Binding-site contacts:
Ligand atom C6 contacts residue ASN55 of chain 1.A at 4.4 Å.
Ligand atom C7 contacts residue GLN112 of chain 1.A at 3.7 Å.
Ligand atom C7 contacts residue PRO29 of chain 1.A at 4.3 Å (hydrophobic).
Ligand atom C2 contacts residue ASN55 of chain 1.A at 2.6 Å.
Ligand atom N2 contacts residue GLN112 of chain 1.A at 3.9 Å.
Ligand atom C8 contacts residue LEU54 of chain 1.A at 4.4 Å (hydrophobic).
Ligand atom C7 contacts residue ASN55 of chain 1.A at 3.7 Å.
Ligand atom O7 contacts residue PRO29 of chain 1.A at 4.1 Å.
Ligand atom O7 contacts residue GLN112 of chain 1.A at 2.8 Å (h-bond).
Ligand atom C3 contacts residue THR111 of chain 1.A at 4.3 Å.
Ligand atom C1 contacts residue THR111 of chain 1.A at 3.1 Å.
Ligand atom O5 contacts residue LEU54 of chain 1.A at 3.7 Å.
Ligand atom C4 contacts residue ASN55 of chain 1.A at 4.3 Å.
Ligand atom N2 contacts residue ASN55 of chain 1.A at 3.1 Å (h-bond).
Ligand atom O5 contacts residue THR111 of chain 1.A at 3.8 Å.
Ligand atom O6 contacts residue ASN55 of chain 1.A at 4.2 Å.
Ligand atom N2 contacts residue THR111 of chain 1.A at 3.2 Å (h-bond).
Ligand atom C8 contacts residue PRO29 of chain 1.A at 3.8 Å (hydrophobic).
Ligand atom C2 contacts residue THR111 of chain 1.A at 3.0 Å.
Ligand atom C5 contacts residue ASN55 of chain 1.A at 3.8 Å.
Ligand atom O5 contacts residue ASN55 of chain 1.A at 2.5 Å (h-bond).
Ligand atom C1 contacts residue LEU54 of chain 1.A at 3.6 Å (hydrophobic).
Ligand atom C8 contacts residue ASN55 of chain 1.A at 4.0 Å.
Ligand atom O7 contacts residue THR111 of chain 1.A at 4.5 Å.
Ligand atom C3 contacts residue ASN55 of chain 1.A at 3.9 Å.
Ligand atom C1 contacts residue ASN55 of chain 1.A at 1.4 Å.
Ligand atom C5 contacts residue LEU54 of chain 1.A at 3.9 Å (hydrophobic).

Sequence of chain 1.A:
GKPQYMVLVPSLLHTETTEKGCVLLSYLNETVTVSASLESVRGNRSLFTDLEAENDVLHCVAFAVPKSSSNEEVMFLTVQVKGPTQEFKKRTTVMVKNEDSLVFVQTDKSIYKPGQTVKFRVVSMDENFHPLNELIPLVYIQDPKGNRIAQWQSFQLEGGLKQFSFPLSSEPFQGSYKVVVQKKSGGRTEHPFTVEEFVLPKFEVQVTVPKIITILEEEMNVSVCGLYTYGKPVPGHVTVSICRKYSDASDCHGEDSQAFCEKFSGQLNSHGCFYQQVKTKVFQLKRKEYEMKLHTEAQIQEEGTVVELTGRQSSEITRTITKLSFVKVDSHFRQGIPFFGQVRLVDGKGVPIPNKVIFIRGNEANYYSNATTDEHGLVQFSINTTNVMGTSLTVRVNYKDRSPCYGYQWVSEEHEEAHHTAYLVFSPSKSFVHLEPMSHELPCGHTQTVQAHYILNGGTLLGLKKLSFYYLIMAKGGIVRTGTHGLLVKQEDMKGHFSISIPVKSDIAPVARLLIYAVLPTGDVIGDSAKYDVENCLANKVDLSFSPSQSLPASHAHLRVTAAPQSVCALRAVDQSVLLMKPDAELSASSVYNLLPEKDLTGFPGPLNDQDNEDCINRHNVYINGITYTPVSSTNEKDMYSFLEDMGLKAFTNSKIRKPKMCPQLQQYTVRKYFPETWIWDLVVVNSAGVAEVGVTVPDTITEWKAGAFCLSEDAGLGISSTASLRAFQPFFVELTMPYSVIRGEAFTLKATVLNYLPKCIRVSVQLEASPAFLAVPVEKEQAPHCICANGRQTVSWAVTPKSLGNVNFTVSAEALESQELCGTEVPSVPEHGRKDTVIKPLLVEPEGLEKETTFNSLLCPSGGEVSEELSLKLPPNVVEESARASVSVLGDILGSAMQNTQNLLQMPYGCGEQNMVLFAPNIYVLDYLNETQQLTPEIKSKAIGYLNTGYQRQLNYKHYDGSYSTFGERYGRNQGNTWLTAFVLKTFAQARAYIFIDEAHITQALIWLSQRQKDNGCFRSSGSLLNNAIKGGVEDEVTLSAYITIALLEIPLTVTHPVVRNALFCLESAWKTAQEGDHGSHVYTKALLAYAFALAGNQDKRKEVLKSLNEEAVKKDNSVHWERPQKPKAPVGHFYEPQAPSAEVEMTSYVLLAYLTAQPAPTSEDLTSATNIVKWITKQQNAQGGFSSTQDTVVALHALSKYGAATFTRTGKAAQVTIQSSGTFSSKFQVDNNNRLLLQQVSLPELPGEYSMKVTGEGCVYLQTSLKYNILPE

The small molecule below binds the protein below.
Small molecule (SMILES): CC(=O)N[C@@H]1[C@@H](O)[C@H](O)[C@@H](CO)O[C@H]1O